Sequence of chain 9.A:
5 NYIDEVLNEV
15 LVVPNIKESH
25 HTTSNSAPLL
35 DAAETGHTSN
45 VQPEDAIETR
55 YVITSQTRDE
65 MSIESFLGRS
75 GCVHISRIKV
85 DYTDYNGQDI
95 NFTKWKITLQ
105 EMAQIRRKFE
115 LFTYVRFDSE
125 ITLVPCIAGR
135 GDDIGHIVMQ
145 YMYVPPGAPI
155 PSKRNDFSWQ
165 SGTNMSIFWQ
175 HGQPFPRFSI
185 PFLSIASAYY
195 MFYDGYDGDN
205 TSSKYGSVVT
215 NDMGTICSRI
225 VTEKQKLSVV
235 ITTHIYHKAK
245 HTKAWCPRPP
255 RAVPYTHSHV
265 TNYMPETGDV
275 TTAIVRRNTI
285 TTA

This protein binds this small molecule.
Small molecule (SMILES): Cc1cc(CCCOc2c(Cl)cc(C3=NCCO3)cc2Cl)on1

Binding-site contacts:
Ligand atom C2C contacts residue MET217 of chain 9.A at 3.9 Å (hydrophobic).
Ligand atom N3A contacts residue PHE182 of chain 9.A at 4.1 Å.
Ligand atom CL1 contacts residue ILE239 of chain 9.A at 4.0 Å.
Ligand atom C4B contacts residue ILE220 of chain 9.A at 4.2 Å (hydrophobic).
Ligand atom C31 contacts residue LEU103 of chain 9.A at 4.1 Å (hydrophobic).
Ligand atom C5B contacts residue ILE125 of chain 9.A at 3.5 Å (hydrophobic).
Ligand atom C2C contacts residue ILE101 of chain 9.A at 4.2 Å (hydrophobic).
Ligand atom CL1 contacts residue ILE125 of chain 9.A at 3.7 Å.
Ligand atom N2 contacts residue MET217 of chain 9.A at 3.1 Å (h-bond).
Ligand atom O1 contacts residue MET217 of chain 9.A at 2.7 Å (h-bond).
Ligand atom O1B contacts residue ILE125 of chain 9.A at 4.1 Å.
Ligand atom N2 contacts residue ASN215 of chain 9.A at 4.0 Å.
Ligand atom C3 contacts residue MET217 of chain 9.A at 4.2 Å (hydrophobic).
Ligand atom C6B contacts residue ILE125 of chain 9.A at 3.3 Å (hydrophobic).
Ligand atom C3B contacts residue ILE125 of chain 9.A at 4.3 Å (hydrophobic).
Ligand atom C4 contacts residue LEU103 of chain 9.A at 3.6 Å (hydrophobic).
Ligand atom C4A contacts residue TYR145 of chain 9.A at 3.7 Å (hydrophobic).
Ligand atom CL2 contacts residue TYR147 of chain 9.A at 2.4 Å.
Ligand atom O1A contacts residue LEU127 of chain 9.A at 4.1 Å.
Ligand atom C5A contacts residue TYR145 of chain 9.A at 3.7 Å (hydrophobic).
Ligand atom C3C contacts residue ILE101 of chain 9.A at 3.8 Å (hydrophobic).
Ligand atom C2B contacts residue TYR147 of chain 9.A at 3.4 Å (hydrophobic).
Ligand atom C1B contacts residue ILE125 of chain 9.A at 3.6 Å (hydrophobic).
Ligand atom N3A contacts residue TYR147 of chain 9.A at 4.1 Å.
Ligand atom C2A contacts residue PHE182 of chain 9.A at 4.1 Å (hydrophobic).
Ligand atom C2A contacts residue ILE220 of chain 9.A at 4.1 Å (hydrophobic).
Ligand atom C5 contacts residue MET217 of chain 9.A at 3.8 Å (hydrophobic).
Ligand atom O1A contacts residue ILE239 of chain 9.A at 4.3 Å.
Ligand atom N3A contacts residue ILE220 of chain 9.A at 4.3 Å.
Ligand atom C3 contacts residue LEU103 of chain 9.A at 4.3 Å (hydrophobic).
Ligand atom C3B contacts residue TYR147 of chain 9.A at 3.3 Å (hydrophobic).
Ligand atom C2B contacts residue ILE184 of chain 9.A at 4.1 Å (hydrophobic).
Ligand atom C31 contacts residue MET195 of chain 9.A at 3.9 Å (hydrophobic).
Ligand atom C4A contacts residue MET146 of chain 9.A at 4.0 Å (hydrophobic).
Ligand atom C4B contacts residue ILE125 of chain 9.A at 4.0 Å (hydrophobic).
Ligand atom C5A contacts residue LEU127 of chain 9.A at 3.8 Å (hydrophobic).
Ligand atom CL2 contacts residue ILE184 of chain 9.A at 4.2 Å.
Ligand atom C5B contacts residue ILE220 of chain 9.A at 4.3 Å (hydrophobic).
Ligand atom CL2 contacts residue LEU187 of chain 9.A at 3.9 Å.
Ligand atom C2B contacts residue ILE125 of chain 9.A at 4.1 Å (hydrophobic).